This protein binds this small molecule.
Small molecule (SMILES): Nc1ncnc2c1ncn2[C@@H]1O[C@H](COO[C@@H]2C[C@@H](CO[P](=O)(O)O[C@H]3[C@@H](O)[C@H](n4cnc5c(N)ncnc54)O[C@@H]3COP(=O)=O)O[C@H]2n2ccc(=O)[nH]c2=O)[C@@H](OOP(O)OC[C@H]2O[C@@H](n3ccc(=O)[nH]c3=O)[C@H](O)[C@@H]2O)[C@H]1O.Op1oo1

Binding-site contacts:
Ligand atom O4' contacts residue LYS143 of chain 54.D at 4.1 Å.
Ligand atom N6 contacts residue TYR50 of chain 54.D at 4.2 Å.
Ligand atom OP2 contacts residue GLY49 of chain 54.E at 4.2 Å.
Ligand atom C4 contacts residue TRP47 of chain 54.D at 3.9 Å (hydrophobic).
Ligand atom C1' contacts residue TRP47 of chain 54.D at 4.3 Å (hydrophobic).
Ligand atom N3 contacts residue TRP47 of chain 54.D at 4.1 Å.
Ligand atom C5' contacts residue VAL178 of chain 54.E at 4.5 Å (hydrophobic).
Ligand atom N7 contacts residue TRP47 of chain 54.D at 3.7 Å.
Ligand atom N9 contacts residue TRP47 of chain 54.D at 3.9 Å.
Ligand atom OP2 contacts residue VAL178 of chain 54.E at 4.5 Å.
Ligand atom N1 contacts residue TRP47 of chain 54.D at 4.3 Å.
Ligand atom N1 contacts residue THR48 of chain 54.D at 4.0 Å.
Ligand atom N6 contacts residue TRP47 of chain 54.D at 3.8 Å.
Ligand atom C8 contacts residue TRP47 of chain 54.D at 3.8 Å (hydrophobic).
Ligand atom O4' contacts residue TRP47 of chain 54.D at 4.1 Å.
Ligand atom C6 contacts residue TRP47 of chain 54.D at 3.9 Å (hydrophobic).
Ligand atom N6 contacts residue THR48 of chain 54.D at 3.3 Å (h-bond).
Ligand atom C5 contacts residue TRP47 of chain 54.D at 3.8 Å (hydrophobic).
Ligand atom C6 contacts residue THR48 of chain 54.D at 4.2 Å.
Ligand atom C2 contacts residue TRP47 of chain 54.D at 4.2 Å (hydrophobic).

Sequence of chain 54.D:
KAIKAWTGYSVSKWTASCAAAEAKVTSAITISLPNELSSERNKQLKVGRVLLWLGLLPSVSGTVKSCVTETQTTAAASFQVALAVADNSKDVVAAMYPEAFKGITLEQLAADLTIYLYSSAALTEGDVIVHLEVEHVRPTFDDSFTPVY

Sequence of chain 54.E:
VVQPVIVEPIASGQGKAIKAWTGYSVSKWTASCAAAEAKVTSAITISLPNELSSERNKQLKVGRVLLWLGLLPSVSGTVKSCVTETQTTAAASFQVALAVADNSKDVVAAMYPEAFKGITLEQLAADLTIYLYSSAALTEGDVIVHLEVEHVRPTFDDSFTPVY